The small molecule below binds the protein below.
Small molecule (SMILES): CC(C)[C@H](NC(=O)[C@@H](NC(=O)[C@H](C)NC(=O)[C@@H]1CCCN1C(=O)[C@@H](N)Cc1ccccc1)[C@@H](C)OP(=O)(O)O)C(=O)O

Binding-site contacts:
Ligand atom CA contacts residue ASN231 of chain 2.A at 3.6 Å.
Ligand atom CG2 contacts residue GLY176 of chain 2.A at 3.5 Å.
Ligand atom C contacts residue ASN180 of chain 2.A at 3.6 Å.
Ligand atom P contacts residue TYR135 of chain 2.A at 3.7 Å.
Ligand atom CB contacts residue TRP235 of chain 2.A at 3.8 Å (hydrophobic).
Ligand atom O contacts residue LYS54 of chain 2.A at 3.6 Å (salt-bridge).
Ligand atom CG2 contacts residue ASN180 of chain 2.A at 3.6 Å.
Ligand atom CG2 contacts residue NJR1 of chain 2.F at 3.9 Å.
Ligand atom CB contacts residue ASN231 of chain 2.A at 3.6 Å.
Ligand atom O3P contacts residue TYR135 of chain 2.A at 2.6 Å (h-bond).
Ligand atom CG contacts residue VAL183 of chain 2.A at 3.7 Å (hydrophobic).
Ligand atom O1P contacts residue LYS54 of chain 2.A at 3.4 Å (salt-bridge).
Ligand atom O contacts residue VAL183 of chain 2.A at 3.5 Å.
Ligand atom O1P contacts residue ARG61 of chain 2.A at 2.9 Å (salt-bridge).
Ligand atom CG1 contacts residue NJR1 of chain 2.F at 3.9 Å.
Ligand atom O contacts residue LYS127 of chain 2.A at 2.7 Å (salt-bridge).
Ligand atom CB contacts residue VAL183 of chain 2.A at 3.9 Å (hydrophobic).
Ligand atom N contacts residue ASN231 of chain 2.A at 2.9 Å (h-bond).
Ligand atom CA contacts residue ASN180 of chain 2.A at 3.3 Å.
Ligand atom OXT contacts residue LYS54 of chain 2.A at 3.7 Å.
Ligand atom CA contacts residue LEU179 of chain 2.A at 3.7 Å (hydrophobic).
Ligand atom CG1 contacts residue LEU227 of chain 2.A at 3.5 Å (hydrophobic).
Ligand atom CB contacts residue ASN180 of chain 2.A at 3.2 Å.
Ligand atom O3P contacts residue ARG134 of chain 2.A at 2.8 Å (salt-bridge).
Ligand atom CG2 contacts residue VAL183 of chain 2.A at 3.7 Å (hydrophobic).
Ligand atom OXT contacts residue NJR1 of chain 2.F at 3.5 Å.
Ligand atom N contacts residue ASN180 of chain 2.A at 3.0 Å (h-bond).
Ligand atom P contacts residue ARG61 of chain 2.A at 3.6 Å.
Ligand atom O2P contacts residue ARG134 of chain 2.A at 2.8 Å (salt-bridge).
Ligand atom CG2 contacts residue ARG134 of chain 2.A at 3.7 Å.
Ligand atom O contacts residue ASN231 of chain 2.A at 3.0 Å (h-bond).
Ligand atom P contacts residue ARG134 of chain 2.A at 3.7 Å.
Ligand atom CB contacts residue ARG65 of chain 2.A at 3.6 Å.
Ligand atom O2P contacts residue ARG61 of chain 2.A at 3.0 Å (salt-bridge).
Ligand atom C contacts residue ASN231 of chain 2.A at 3.7 Å.
Ligand atom CA contacts residue ASN231 of chain 2.A at 3.7 Å.
Ligand atom O contacts residue ASN180 of chain 2.A at 2.9 Å (h-bond).
Ligand atom O contacts residue LEU179 of chain 2.A at 3.5 Å.
Ligand atom C contacts residue LYS127 of chain 2.A at 3.7 Å.
Ligand atom CB contacts residue ASN231 of chain 2.A at 3.6 Å.

Sequence of chain 2.A:
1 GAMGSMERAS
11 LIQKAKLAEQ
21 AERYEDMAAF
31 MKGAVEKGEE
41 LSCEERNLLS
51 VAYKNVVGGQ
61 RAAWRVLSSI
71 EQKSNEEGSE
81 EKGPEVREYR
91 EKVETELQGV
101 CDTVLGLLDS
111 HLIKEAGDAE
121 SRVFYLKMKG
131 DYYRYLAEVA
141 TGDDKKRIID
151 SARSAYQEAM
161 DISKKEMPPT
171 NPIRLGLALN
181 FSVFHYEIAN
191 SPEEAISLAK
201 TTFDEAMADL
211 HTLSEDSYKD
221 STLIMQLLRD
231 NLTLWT